Binding-site contacts:
Ligand atom OE1 contacts residue ASP114 of chain 1.A at 2.8 Å (salt-bridge).
Ligand atom CE contacts residue LEU109 of chain 1.A at 3.5 Å (hydrophobic).
Ligand atom CG contacts residue ILE143 of chain 1.A at 3.5 Å (hydrophobic).
Ligand atom CD2 contacts residue TRP112 of chain 1.A at 3.5 Å (hydrophobic).
Ligand atom NE2 contacts residue ASP114 of chain 1.A at 3.5 Å (salt-bridge).
Ligand atom CE contacts residue PHE139 of chain 1.A at 3.3 Å (hydrophobic).
Ligand atom NH2 contacts residue ASP114 of chain 1.A at 3.1 Å (salt-bridge).
Ligand atom CD2 contacts residue ASP114 of chain 1.A at 3.3 Å.
Ligand atom NZ contacts residue ILE143 of chain 1.A at 3.3 Å (h-bond).
Ligand atom NH1 contacts residue HIS77 of chain 1.A at 3.5 Å (h-bond).
Ligand atom CG contacts residue LEU144 of chain 1.A at 3.5 Å (hydrophobic).
Ligand atom CB contacts residue ALA46 of chain 1.A at 3.5 Å (hydrophobic).
Ligand atom CD contacts residue ARG41 of chain 1.A at 3.6 Å.
Ligand atom CZ contacts residue ALA46 of chain 1.A at 3.3 Å (hydrophobic).
Ligand atom CG contacts residue LEU45 of chain 1.A at 3.5 Å (hydrophobic).
Ligand atom NE2 contacts residue LEU109 of chain 1.A at 3.3 Å (h-bond).
Ligand atom CE1 contacts residue ASP80 of chain 1.A at 3.5 Å.
Ligand atom CZ contacts residue HIS77 of chain 1.A at 3.5 Å.
Ligand atom ND1 contacts residue LEU144 of chain 1.A at 3.4 Å.
Ligand atom CG2 contacts residue TYR38 of chain 1.A at 3.4 Å (hydrophobic).
Ligand atom NE2 contacts residue ASP80 of chain 1.A at 2.7 Å (salt-bridge).
Ligand atom CE1 contacts residue LEU144 of chain 1.A at 3.3 Å (hydrophobic).
Ligand atom CD1 contacts residue ILE50 of chain 1.A at 3.5 Å (hydrophobic).
Ligand atom CD contacts residue LEU109 of chain 1.A at 3.5 Å (hydrophobic).
Ligand atom O contacts residue LEU85 of chain 1.A at 3.6 Å.
Ligand atom NH1 contacts residue ALA46 of chain 1.A at 3.0 Å (h-bond).
Ligand atom NE2 contacts residue LEU144 of chain 1.A at 3.4 Å.
Ligand atom CD contacts residue ASP114 of chain 1.A at 3.3 Å.
Ligand atom CG1 contacts residue ARG41 of chain 1.A at 3.5 Å.
Ligand atom NE2 contacts residue TRP112 of chain 1.A at 2.9 Å (h-bond).
Ligand atom CB contacts residue PRO47 of chain 1.A at 3.5 Å (hydrophobic).
Ligand atom NH2 contacts residue ASP80 of chain 1.A at 2.9 Å (salt-bridge).
Ligand atom NH2 contacts residue ALA46 of chain 1.A at 2.8 Å (h-bond).
Ligand atom NE contacts residue ASP80 of chain 1.A at 2.9 Å (salt-bridge).
Ligand atom NH2 contacts residue HIS77 of chain 1.A at 3.3 Å.
Ligand atom CD2 contacts residue LEU144 of chain 1.A at 3.5 Å (hydrophobic).
Ligand atom CZ contacts residue ASP114 of chain 1.A at 3.5 Å.
Ligand atom CB contacts residue ARG41 of chain 1.A at 3.6 Å.
Ligand atom NH1 contacts residue ASP114 of chain 1.A at 3.0 Å (salt-bridge).
Ligand atom NH2 contacts residue ALA115 of chain 1.A at 3.0 Å (h-bond).

Sequence of chain 1.A:
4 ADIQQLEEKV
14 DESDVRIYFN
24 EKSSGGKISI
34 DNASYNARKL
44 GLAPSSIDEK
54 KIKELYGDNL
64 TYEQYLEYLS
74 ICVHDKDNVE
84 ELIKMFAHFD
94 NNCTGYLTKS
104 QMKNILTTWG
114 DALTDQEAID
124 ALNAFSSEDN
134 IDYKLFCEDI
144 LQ

A small-molecule ligand and the protein it binds are described below.
Small molecule (SMILES): CC[C@H](NC(=O)[C@H](CCCCN)NC(=O)[C@H](CCCN=C(N)N)NC(=O)[C@@H]1CCC/C=C\CCC[C@H](NC(=O)[C@H](CCCN=C(N)N)NC(=O)[C@H](CC(C)C)NC(=O)[C@H](CC(C)C)NC(=O)[C@H](CO)NC(=O)[C@@H]2CCCN2C(=O)[C@@H](NC(=O)[C@H](CC(N)=O)NC(=O)[C@H](CCCCN)NC(C)=O)[C@@H](C)CC)C(=O)N[C@@H](CCC(N)=O)C(=O)N[C@@H](C)C(=O)N[C@@H](CC2=NC=NC2)C(=O)N1)C(=O)N[C@@H](CCSC)C(=O)N[C@H](C=O)C(C)C